This small molecule binds to this protein.
Small molecule (SMILES): O=C(O)c1cc(-c2ccccc2)no1

Binding-site contacts:
Ligand atom C9 contacts residue LEU195 of chain 1.A at 4.0 Å (hydrophobic).
Ligand atom C contacts residue MET192 of chain 1.A at 3.8 Å (hydrophobic).
Ligand atom C6 contacts residue LEU195 of chain 1.A at 4.5 Å (hydrophobic).
Ligand atom O2 contacts residue LEU195 of chain 1.A at 4.4 Å.
Ligand atom C8 contacts residue LEU195 of chain 1.A at 4.1 Å (hydrophobic).
Ligand atom C1 contacts residue SER196 of chain 1.A at 3.6 Å.
Ligand atom C2 contacts residue LEU195 of chain 1.A at 3.9 Å (hydrophobic).
Ligand atom O1 contacts residue LEU195 of chain 1.A at 4.1 Å.
Ligand atom C2 contacts residue MET192 of chain 1.A at 4.2 Å (hydrophobic).
Ligand atom C7 contacts residue LEU195 of chain 1.A at 3.6 Å (hydrophobic).
Ligand atom C2 contacts residue SER196 of chain 1.A at 3.7 Å.
Ligand atom C1 contacts residue MET192 of chain 1.A at 3.9 Å (hydrophobic).
Ligand atom C5 contacts residue MET192 of chain 1.A at 4.2 Å (hydrophobic).

Sequence of chain 1.A:
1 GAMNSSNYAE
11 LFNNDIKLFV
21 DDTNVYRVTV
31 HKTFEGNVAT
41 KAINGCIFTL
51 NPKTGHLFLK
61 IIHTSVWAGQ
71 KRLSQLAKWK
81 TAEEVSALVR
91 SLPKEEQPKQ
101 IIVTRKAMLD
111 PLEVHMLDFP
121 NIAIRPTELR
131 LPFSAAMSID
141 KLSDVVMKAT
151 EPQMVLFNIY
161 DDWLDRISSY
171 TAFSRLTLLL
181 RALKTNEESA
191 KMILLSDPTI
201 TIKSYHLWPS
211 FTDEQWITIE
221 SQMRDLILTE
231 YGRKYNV